Sequence of chain 1.A:
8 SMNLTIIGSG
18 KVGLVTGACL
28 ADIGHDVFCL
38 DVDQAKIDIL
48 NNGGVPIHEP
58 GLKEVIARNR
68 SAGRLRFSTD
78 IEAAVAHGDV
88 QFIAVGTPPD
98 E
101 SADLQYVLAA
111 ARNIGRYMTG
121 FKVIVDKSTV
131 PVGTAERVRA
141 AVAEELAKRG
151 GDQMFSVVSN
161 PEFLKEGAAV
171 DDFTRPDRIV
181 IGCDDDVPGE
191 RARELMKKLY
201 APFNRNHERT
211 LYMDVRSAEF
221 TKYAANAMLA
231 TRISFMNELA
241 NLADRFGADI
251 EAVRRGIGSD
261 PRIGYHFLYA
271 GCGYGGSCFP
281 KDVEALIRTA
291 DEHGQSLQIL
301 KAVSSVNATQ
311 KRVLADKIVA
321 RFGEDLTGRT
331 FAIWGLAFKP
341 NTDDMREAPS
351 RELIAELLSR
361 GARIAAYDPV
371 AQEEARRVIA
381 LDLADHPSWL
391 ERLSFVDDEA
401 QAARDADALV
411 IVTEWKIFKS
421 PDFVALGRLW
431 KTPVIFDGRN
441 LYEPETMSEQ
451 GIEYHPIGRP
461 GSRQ

The protein below binds the small molecule below.
Small molecule (SMILES): O=C(O)[C@H]1O[C@H](O[P](=O)(O)O[P](=O)(O)OC[C@H]2O[C@@H](n3ccc(=O)[nH]c3=O)[C@H](O)[C@@H]2O)[C@H](O)[C@@H](O)[C@@H]1O

Binding-site contacts:
Ligand atom O5' contacts residue CYS278 of chain 1.B at 3.3 Å.
Ligand atom C6' contacts residue GLU162 of chain 1.B at 3.2 Å.
Ligand atom C6' contacts residue CYS278 of chain 1.B at 3.4 Å (hydrophobic).
Ligand atom N3 contacts residue TYR269 of chain 1.B at 3.0 Å (h-bond).
Ligand atom C3D contacts residue PHE338 of chain 1.B at 3.6 Å (hydrophobic).
Ligand atom O'P contacts residue CYS278 of chain 1.B at 3.6 Å (h-bond).
Ligand atom O2 contacts residue GLY273 of chain 1.B at 3.5 Å (h-bond).
Ligand atom C4' contacts residue LEU164 of chain 1.B at 3.3 Å (hydrophobic).
Ligand atom O1A contacts residue PHE267 of chain 1.B at 3.5 Å.
Ligand atom O'Q contacts residue ASN226 of chain 1.B at 3.1 Å (h-bond).
Ligand atom O3' contacts residue PHE163 of chain 1.B at 3.5 Å (h-bond).
Ligand atom O3' contacts residue ARG262 of chain 1.A at 3.1 Å (salt-bridge).
Ligand atom O1B contacts residue LYS339 of chain 1.B at 3.3 Å (salt-bridge).
Ligand atom C6' contacts residue LYS222 of chain 1.B at 3.4 Å.
Ligand atom C1' contacts residue PHE279 of chain 1.B at 3.6 Å (hydrophobic).
Ligand atom O2D contacts residue PHE338 of chain 1.B at 3.5 Å (h-bond).
Ligand atom O1A contacts residue PHE279 of chain 1.B at 3.6 Å.
Ligand atom O4' contacts residue LEU164 of chain 1.B at 2.7 Å (h-bond).
Ligand atom O4 contacts residue TYR269 of chain 1.B at 2.9 Å (h-bond).
Ligand atom O'Q contacts residue LYS222 of chain 1.B at 2.9 Å (salt-bridge).
Ligand atom C3' contacts residue LEU164 of chain 1.B at 3.5 Å (hydrophobic).
Ligand atom O1B contacts residue GLU166 of chain 1.B at 3.1 Å (salt-bridge).
Ligand atom C4' contacts residue LYS222 of chain 1.B at 3.5 Å.
Ligand atom O2' contacts residue ARG262 of chain 1.A at 3.0 Å (salt-bridge).
Ligand atom O4' contacts residue PHE163 of chain 1.B at 2.9 Å.
Ligand atom O4' contacts residue GLU162 of chain 1.B at 2.9 Å (salt-bridge).
Ligand atom O3A contacts residue LYS339 of chain 1.B at 3.1 Å (salt-bridge).
Ligand atom O'P contacts residue GLU162 of chain 1.B at 2.4 Å (salt-bridge).
Ligand atom O4D contacts residue TYR274 of chain 1.B at 3.6 Å.
Ligand atom O3D contacts residue PHE338 of chain 1.B at 3.0 Å.
Ligand atom C5' contacts residue LEU164 of chain 1.B at 3.3 Å (hydrophobic).
Ligand atom C5 contacts residue PHE267 of chain 1.B at 3.6 Å (hydrophobic).
Ligand atom O3D contacts residue GLY275 of chain 1.B at 3.0 Å (h-bond).
Ligand atom O2A contacts residue LYS339 of chain 1.B at 3.0 Å (salt-bridge).
Ligand atom N1 contacts residue ILE233 of chain 1.B at 3.6 Å.
Ligand atom O4 contacts residue LEU268 of chain 1.B at 3.5 Å (h-bond).
Ligand atom O2 contacts residue ARG439 of chain 1.B at 3.1 Å (salt-bridge).
Ligand atom O4 contacts residue PHE267 of chain 1.B at 3.4 Å.
Ligand atom O4' contacts residue LYS222 of chain 1.B at 3.3 Å (salt-bridge).
Ligand atom O'P contacts residue LYS18 of chain 1.B at 3.3 Å (salt-bridge).

Sequence of chain 1.B:
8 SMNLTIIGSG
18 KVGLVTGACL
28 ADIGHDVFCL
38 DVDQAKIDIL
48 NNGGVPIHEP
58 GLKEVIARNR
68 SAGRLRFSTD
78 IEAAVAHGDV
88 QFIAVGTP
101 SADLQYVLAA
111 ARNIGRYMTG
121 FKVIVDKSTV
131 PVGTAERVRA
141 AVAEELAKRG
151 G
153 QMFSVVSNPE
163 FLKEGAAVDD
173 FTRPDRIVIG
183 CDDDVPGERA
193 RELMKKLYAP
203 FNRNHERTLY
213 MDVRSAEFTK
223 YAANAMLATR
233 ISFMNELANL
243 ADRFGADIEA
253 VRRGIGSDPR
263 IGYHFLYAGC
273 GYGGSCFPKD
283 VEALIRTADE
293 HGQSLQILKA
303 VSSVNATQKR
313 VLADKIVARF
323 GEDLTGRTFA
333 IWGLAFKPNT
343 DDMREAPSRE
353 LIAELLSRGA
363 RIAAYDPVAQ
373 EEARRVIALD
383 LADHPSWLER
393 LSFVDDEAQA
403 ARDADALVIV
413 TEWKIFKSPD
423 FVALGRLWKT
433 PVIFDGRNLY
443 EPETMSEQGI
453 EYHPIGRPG